A small-molecule ligand and the protein it binds are described below.
Small molecule (SMILES): Clc1ccc(Oc2cnns2)c2ccccc12

Sequence of chain 1.A:
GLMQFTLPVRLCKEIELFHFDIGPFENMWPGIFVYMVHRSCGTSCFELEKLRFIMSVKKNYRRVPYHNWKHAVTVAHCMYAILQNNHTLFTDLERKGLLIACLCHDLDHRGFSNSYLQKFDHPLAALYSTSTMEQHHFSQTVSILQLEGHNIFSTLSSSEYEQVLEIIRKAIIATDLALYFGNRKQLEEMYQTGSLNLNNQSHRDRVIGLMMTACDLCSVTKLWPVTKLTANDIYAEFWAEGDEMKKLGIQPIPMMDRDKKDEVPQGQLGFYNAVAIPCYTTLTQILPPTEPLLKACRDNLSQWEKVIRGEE

Binding-site contacts:
Ligand atom C11 contacts residue PHE283 of chain 1.A at 3.7 Å (hydrophobic).
Ligand atom C14 contacts residue PHE250 of chain 1.A at 3.8 Å (hydrophobic).
Ligand atom C12 contacts residue ILE246 of chain 1.A at 3.7 Å (hydrophobic).
Ligand atom CL13 contacts residue VAL232 of chain 1.A at 3.7 Å.
Ligand atom C14 contacts residue PHE283 of chain 1.A at 3.5 Å (hydrophobic).
Ligand atom S3 contacts residue ILE246 of chain 1.A at 3.9 Å.
Ligand atom C6 contacts residue PHE283 of chain 1.A at 3.5 Å (hydrophobic).
Ligand atom C10 contacts residue ILE246 of chain 1.A at 3.7 Å (hydrophobic).
Ligand atom C17 contacts residue TYR247 of chain 1.A at 3.7 Å (hydrophobic).
Ligand atom C16 contacts residue PHE250 of chain 1.A at 3.7 Å (hydrophobic).
Ligand atom C11 contacts residue LEU229 of chain 1.A at 3.7 Å (hydrophobic).
Ligand atom C15 contacts residue PHE283 of chain 1.A at 3.8 Å (hydrophobic).
Ligand atom CL13 contacts residue PHE283 of chain 1.A at 4.4 Å.
Ligand atom C15 contacts residue TYR247 of chain 1.A at 4.4 Å (hydrophobic).
Ligand atom C17 contacts residue PHE283 of chain 1.A at 3.8 Å (hydrophobic).
Ligand atom N1 contacts residue PHE250 of chain 1.A at 3.8 Å.
Ligand atom C9 contacts residue ILE246 of chain 1.A at 4.4 Å (hydrophobic).
Ligand atom N4 contacts residue PHE250 of chain 1.A at 4.2 Å.
Ligand atom S3 contacts residue TYR78 of chain 1.A at 4.2 Å.
Ligand atom C16 contacts residue PHE283 of chain 1.A at 3.6 Å (hydrophobic).
Ligand atom C7 contacts residue PHE283 of chain 1.A at 3.4 Å (hydrophobic).
Ligand atom C16 contacts residue MET267 of chain 1.A at 3.9 Å (hydrophobic).
Ligand atom C2 contacts residue PHE250 of chain 1.A at 4.2 Å (hydrophobic).
Ligand atom O8 contacts residue PHE283 of chain 1.A at 3.8 Å.
Ligand atom CL13 contacts residue ILE246 of chain 1.A at 3.8 Å.
Ligand atom C10 contacts residue VAL232 of chain 1.A at 4.3 Å (hydrophobic).
Ligand atom S3 contacts residue PHE250 of chain 1.A at 3.8 Å.
Ligand atom N1 contacts residue HIS79 of chain 1.A at 3.2 Å.
Ligand atom C17 contacts residue GLN280 of chain 1.A at 3.3 Å.
Ligand atom C9 contacts residue PHE283 of chain 1.A at 3.8 Å (hydrophobic).
Ligand atom C17 contacts residue PHE250 of chain 1.A at 4.2 Å (hydrophobic).
Ligand atom C12 contacts residue PHE283 of chain 1.A at 3.9 Å (hydrophobic).
Ligand atom O8 contacts residue LEU229 of chain 1.A at 4.1 Å.
Ligand atom C10 contacts residue PHE283 of chain 1.A at 3.8 Å (hydrophobic).
Ligand atom C6 contacts residue LEU229 of chain 1.A at 4.2 Å (hydrophobic).
Ligand atom C12 contacts residue VAL232 of chain 1.A at 4.4 Å (hydrophobic).
Ligand atom CL13 contacts residue GLN280 of chain 1.A at 3.5 Å.
Ligand atom C15 contacts residue GLN280 of chain 1.A at 3.1 Å.
Ligand atom N4 contacts residue HIS79 of chain 1.A at 4.0 Å.
Ligand atom C7 contacts residue PHE250 of chain 1.A at 4.4 Å (hydrophobic).